Binding-site contacts:
Ligand atom O contacts residue LEU75 of chain 36.A at 3.8 Å.
Ligand atom CA contacts residue TRP154 of chain 40.A at 4.3 Å (hydrophobic).
Ligand atom OXT contacts residue MET78 of chain 36.A at 3.5 Å (h-bond).
Ligand atom N contacts residue TYR152 of chain 40.A at 4.2 Å.
Ligand atom O contacts residue MET78 of chain 36.A at 3.9 Å.
Ligand atom N contacts residue ASP150 of chain 40.A at 3.4 Å (salt-bridge).
Ligand atom C contacts residue MET78 of chain 36.A at 3.6 Å (hydrophobic).
Ligand atom CA contacts residue MET78 of chain 36.A at 4.0 Å (hydrophobic).
Ligand atom OXT contacts residue ARG216 of chain 40.A at 3.0 Å (salt-bridge).
Ligand atom O contacts residue TRP154 of chain 40.A at 4.1 Å.
Ligand atom C contacts residue CYS1 of chain 36.P at 3.7 Å (hydrophobic).
Ligand atom CA contacts residue GLN155 of chain 40.A at 4.3 Å.
Ligand atom O contacts residue ARG216 of chain 40.A at 2.9 Å (salt-bridge).
Ligand atom OXT contacts residue CYS1 of chain 36.P at 4.0 Å.
Ligand atom C contacts residue ARG216 of chain 40.A at 3.6 Å.
Ligand atom CA contacts residue SER151 of chain 40.A at 4.0 Å.
Ligand atom OXT contacts residue ASP150 of chain 40.A at 4.3 Å.
Ligand atom N contacts residue SER151 of chain 40.A at 3.5 Å (h-bond).
Ligand atom C contacts residue TRP154 of chain 40.A at 4.1 Å (hydrophobic).
Ligand atom N contacts residue CYS1 of chain 36.P at 1.3 Å.
Ligand atom CA contacts residue CYS1 of chain 36.P at 2.4 Å (hydrophobic).
Ligand atom OXT contacts residue ARG229 of chain 36.A at 3.1 Å (salt-bridge).
Ligand atom C contacts residue LEU75 of chain 36.A at 4.2 Å (hydrophobic).
Ligand atom N contacts residue MET78 of chain 36.A at 3.8 Å.
Ligand atom O contacts residue ARG229 of chain 36.A at 2.9 Å (salt-bridge).
Ligand atom C contacts residue ARG229 of chain 36.A at 3.7 Å.
Ligand atom CA contacts residue LEU75 of chain 36.A at 3.7 Å (hydrophobic).

Sequence of chain 40.A:
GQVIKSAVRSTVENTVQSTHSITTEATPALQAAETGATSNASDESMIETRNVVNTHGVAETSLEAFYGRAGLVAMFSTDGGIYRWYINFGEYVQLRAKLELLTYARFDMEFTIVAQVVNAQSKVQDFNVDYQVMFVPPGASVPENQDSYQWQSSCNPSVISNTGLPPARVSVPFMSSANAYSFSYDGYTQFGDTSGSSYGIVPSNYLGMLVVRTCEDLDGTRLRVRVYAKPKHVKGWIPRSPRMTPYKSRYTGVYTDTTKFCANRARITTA

The small molecule below binds the protein below.
Small molecule (SMILES): NCC(=O)O

Sequence of chain 36.A:
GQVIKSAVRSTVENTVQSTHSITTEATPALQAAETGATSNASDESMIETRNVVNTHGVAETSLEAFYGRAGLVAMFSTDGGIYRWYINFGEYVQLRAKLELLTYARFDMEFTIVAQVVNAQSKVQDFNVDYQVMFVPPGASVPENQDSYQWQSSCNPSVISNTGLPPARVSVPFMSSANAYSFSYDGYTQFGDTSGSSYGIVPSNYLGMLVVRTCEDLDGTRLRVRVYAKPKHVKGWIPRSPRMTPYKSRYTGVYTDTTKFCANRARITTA